Binding-site contacts:
Ligand atom O3 contacts residue GLY536 of chain 1.A at 3.4 Å.
Ligand atom O2 contacts residue ASP537 of chain 1.A at 4.3 Å.
Ligand atom C5 contacts residue TRP722 of chain 1.A at 4.1 Å (hydrophobic).
Ligand atom O4 contacts residue TRP722 of chain 1.A at 4.0 Å.
Ligand atom C6 contacts residue ASN716 of chain 1.A at 4.0 Å.
Ligand atom C6 contacts residue TRP722 of chain 1.A at 3.5 Å (hydrophobic).
Ligand atom O5 contacts residue TRP722 of chain 1.A at 3.2 Å (h-bond).
Ligand atom O2 contacts residue SER540 of chain 1.A at 3.9 Å.
Ligand atom C2 contacts residue TRP732 of chain 1.A at 4.2 Å (hydrophobic).
Ligand atom O3 contacts residue PRO546 of chain 1.A at 3.8 Å.
Ligand atom O2 contacts residue ALA539 of chain 1.A at 4.3 Å.
Ligand atom C1 contacts residue CYS543 of chain 1.A at 3.9 Å (hydrophobic).
Ligand atom C1 contacts residue TRP722 of chain 1.A at 3.7 Å (hydrophobic).
Ligand atom O2 contacts residue PRO546 of chain 1.A at 3.6 Å.
Ligand atom O3 contacts residue SER540 of chain 1.A at 2.9 Å (h-bond).
Ligand atom O6 contacts residue TRP732 of chain 1.A at 3.9 Å.
Ligand atom O5 contacts residue ILE720 of chain 1.A at 4.3 Å.
Ligand atom O3 contacts residue TRP732 of chain 1.A at 4.3 Å.
Ligand atom C3 contacts residue ALA539 of chain 1.A at 4.1 Å (hydrophobic).
Ligand atom C4 contacts residue TRP732 of chain 1.A at 4.2 Å (hydrophobic).
Ligand atom C6 contacts residue ASP717 of chain 1.A at 4.0 Å.
Ligand atom C6 contacts residue ILE720 of chain 1.A at 3.8 Å (hydrophobic).
Ligand atom C2 contacts residue ALA539 of chain 1.A at 3.8 Å (hydrophobic).
Ligand atom O5 contacts residue TRP732 of chain 1.A at 3.4 Å.
Ligand atom O6 contacts residue TRP722 of chain 1.A at 3.6 Å (h-bond).
Ligand atom C2 contacts residue PRO546 of chain 1.A at 4.2 Å (hydrophobic).
Ligand atom O5 contacts residue CYS543 of chain 1.A at 4.0 Å.
Ligand atom C4 contacts residue TRP722 of chain 1.A at 3.7 Å (hydrophobic).
Ligand atom O6 contacts residue ASP717 of chain 1.A at 4.0 Å.
Ligand atom O3 contacts residue ALA539 of chain 1.A at 3.5 Å.
Ligand atom C4 contacts residue VAL715 of chain 1.A at 3.9 Å (hydrophobic).
Ligand atom O2 contacts residue GLY536 of chain 1.A at 2.7 Å (h-bond).
Ligand atom O4 contacts residue VAL715 of chain 1.A at 4.0 Å.
Ligand atom C2 contacts residue GLY536 of chain 1.A at 3.5 Å.
Ligand atom C3 contacts residue GLY536 of chain 1.A at 4.2 Å.
Ligand atom C3 contacts residue SER540 of chain 1.A at 3.9 Å.
Ligand atom O4 contacts residue ASN716 of chain 1.A at 4.3 Å.
Ligand atom O6 contacts residue ILE720 of chain 1.A at 4.0 Å.
Ligand atom C2 contacts residue CYS543 of chain 1.A at 3.9 Å (hydrophobic).
Ligand atom C1 contacts residue TRP732 of chain 1.A at 3.6 Å (hydrophobic).

A small-molecule ligand and the protein it binds are described below.
Small molecule (SMILES): OC[C@H]1O[C@H](O[C@H]2[C@H](O)[C@@H](O)[C@@H](O[C@H]3[C@H](O)[C@@H](O)[C@@H](O)O[C@@H]3CO)O[C@@H]2CO)[C@H](O)[C@@H](O)[C@@H]1O

Sequence of chain 1.A:
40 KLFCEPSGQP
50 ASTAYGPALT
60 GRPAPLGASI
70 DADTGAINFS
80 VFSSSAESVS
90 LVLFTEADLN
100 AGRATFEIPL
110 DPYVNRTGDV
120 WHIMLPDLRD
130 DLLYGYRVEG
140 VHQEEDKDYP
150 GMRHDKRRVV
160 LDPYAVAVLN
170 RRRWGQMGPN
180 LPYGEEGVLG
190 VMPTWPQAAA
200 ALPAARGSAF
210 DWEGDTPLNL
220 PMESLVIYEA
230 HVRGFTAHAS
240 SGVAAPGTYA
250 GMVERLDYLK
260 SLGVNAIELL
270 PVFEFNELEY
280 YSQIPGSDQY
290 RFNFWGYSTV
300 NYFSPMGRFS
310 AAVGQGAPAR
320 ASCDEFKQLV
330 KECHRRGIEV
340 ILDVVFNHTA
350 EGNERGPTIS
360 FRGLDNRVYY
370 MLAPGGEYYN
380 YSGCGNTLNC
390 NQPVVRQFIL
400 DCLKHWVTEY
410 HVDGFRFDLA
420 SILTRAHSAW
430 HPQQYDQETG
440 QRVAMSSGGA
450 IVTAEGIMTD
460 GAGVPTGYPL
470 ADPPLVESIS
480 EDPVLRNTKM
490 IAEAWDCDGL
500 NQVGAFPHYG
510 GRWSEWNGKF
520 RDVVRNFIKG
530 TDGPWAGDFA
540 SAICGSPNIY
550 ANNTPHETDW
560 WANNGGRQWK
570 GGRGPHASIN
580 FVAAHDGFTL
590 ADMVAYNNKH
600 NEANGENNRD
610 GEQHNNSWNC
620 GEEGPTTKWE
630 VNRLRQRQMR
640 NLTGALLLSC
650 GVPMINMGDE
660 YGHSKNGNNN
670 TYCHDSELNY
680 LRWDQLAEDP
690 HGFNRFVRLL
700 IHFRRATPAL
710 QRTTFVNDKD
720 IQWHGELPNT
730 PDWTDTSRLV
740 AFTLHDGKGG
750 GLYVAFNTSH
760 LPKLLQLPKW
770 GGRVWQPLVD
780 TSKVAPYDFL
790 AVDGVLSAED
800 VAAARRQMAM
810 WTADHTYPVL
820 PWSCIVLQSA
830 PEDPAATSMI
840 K